The protein below binds the small molecule below.
Small molecule (SMILES): CC(=O)N[C@@H]1[C@@H](O)[C@H](O)[C@@H](CO)O[C@H]1O

Sequence of chain 1.D:
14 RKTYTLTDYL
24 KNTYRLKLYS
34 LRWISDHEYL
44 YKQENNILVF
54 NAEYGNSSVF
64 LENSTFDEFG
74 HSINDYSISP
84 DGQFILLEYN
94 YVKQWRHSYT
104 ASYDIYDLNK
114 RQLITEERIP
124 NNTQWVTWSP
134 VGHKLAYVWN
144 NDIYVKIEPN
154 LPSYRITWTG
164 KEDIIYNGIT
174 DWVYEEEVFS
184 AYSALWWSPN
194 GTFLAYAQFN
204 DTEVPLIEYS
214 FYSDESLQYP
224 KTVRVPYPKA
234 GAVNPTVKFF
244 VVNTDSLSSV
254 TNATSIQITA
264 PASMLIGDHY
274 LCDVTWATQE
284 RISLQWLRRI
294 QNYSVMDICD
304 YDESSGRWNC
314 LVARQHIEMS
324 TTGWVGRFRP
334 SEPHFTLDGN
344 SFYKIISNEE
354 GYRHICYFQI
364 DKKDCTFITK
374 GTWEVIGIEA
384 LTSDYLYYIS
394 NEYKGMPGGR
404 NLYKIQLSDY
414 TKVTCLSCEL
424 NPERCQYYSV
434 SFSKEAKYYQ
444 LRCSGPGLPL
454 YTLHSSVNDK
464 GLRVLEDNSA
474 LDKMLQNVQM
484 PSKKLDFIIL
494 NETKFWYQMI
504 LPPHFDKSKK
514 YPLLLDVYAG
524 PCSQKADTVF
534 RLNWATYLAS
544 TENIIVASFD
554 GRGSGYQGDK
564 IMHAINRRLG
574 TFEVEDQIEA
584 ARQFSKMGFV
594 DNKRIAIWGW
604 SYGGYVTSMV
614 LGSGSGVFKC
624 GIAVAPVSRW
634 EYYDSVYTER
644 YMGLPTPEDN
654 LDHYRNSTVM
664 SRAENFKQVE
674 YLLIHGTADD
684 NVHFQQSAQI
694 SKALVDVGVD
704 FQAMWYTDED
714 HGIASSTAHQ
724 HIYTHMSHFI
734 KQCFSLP

Binding-site contacts:
Ligand atom O6 contacts residue PRO123 of chain 1.D at 4.3 Å.
Ligand atom C5 contacts residue ASN124 of chain 1.D at 3.7 Å.
Ligand atom O5 contacts residue ASN124 of chain 1.D at 2.5 Å (h-bond).
Ligand atom C2 contacts residue ASN124 of chain 1.D at 3.0 Å.
Ligand atom C7 contacts residue ASN124 of chain 1.D at 3.8 Å.
Ligand atom N2 contacts residue ASN124 of chain 1.D at 3.5 Å (h-bond).
Ligand atom C1 contacts residue ASN124 of chain 1.D at 1.6 Å.
Ligand atom O7 contacts residue ASN124 of chain 1.D at 3.6 Å (h-bond).
Ligand atom C3 contacts residue ASN124 of chain 1.D at 4.2 Å.
Ligand atom O4 contacts residue ARG121 of chain 1.D at 4.3 Å.
Ligand atom O6 contacts residue ASN124 of chain 1.D at 4.0 Å.